Sequence of chain 1.W:
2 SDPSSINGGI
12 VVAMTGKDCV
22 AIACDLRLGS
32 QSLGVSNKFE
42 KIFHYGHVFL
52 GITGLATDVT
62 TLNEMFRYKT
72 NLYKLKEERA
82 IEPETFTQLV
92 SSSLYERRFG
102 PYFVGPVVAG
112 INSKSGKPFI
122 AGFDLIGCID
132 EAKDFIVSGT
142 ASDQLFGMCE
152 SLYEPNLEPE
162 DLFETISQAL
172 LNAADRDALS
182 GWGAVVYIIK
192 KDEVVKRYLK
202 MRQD

Sequence of chain 1.V:
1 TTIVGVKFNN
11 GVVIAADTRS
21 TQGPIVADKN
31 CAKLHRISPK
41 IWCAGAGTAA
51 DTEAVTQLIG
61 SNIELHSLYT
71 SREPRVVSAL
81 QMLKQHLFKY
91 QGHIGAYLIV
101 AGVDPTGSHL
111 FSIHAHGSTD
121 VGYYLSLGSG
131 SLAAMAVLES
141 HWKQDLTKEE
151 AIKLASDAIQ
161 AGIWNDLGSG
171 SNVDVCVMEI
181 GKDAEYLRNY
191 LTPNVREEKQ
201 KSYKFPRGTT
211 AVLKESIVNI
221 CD

A protein and the small-molecule ligand that binds it are described below.
Small molecule (SMILES): Cc1ncc(C(=O)N[C@@H](CC(C)C)C(=O)N[C@@H](CC2CCCCC2)C(=O)N[C@H](CCS(C)(=O)=O)Cc2ccc(CN)cc2)s1

Binding-site contacts:
Ligand atom N22 contacts residue GLU53 of chain 1.V at 3.1 Å (salt-bridge).
Ligand atom N14 contacts residue THR1 of chain 1.V at 3.6 Å.
Ligand atom O44 contacts residue THR21 of chain 1.V at 3.8 Å.
Ligand atom C42 contacts residue THR21 of chain 1.V at 3.5 Å.
Ligand atom C42 contacts residue ALA27 of chain 1.V at 3.5 Å (hydrophobic).
Ligand atom C16 contacts residue THR1 of chain 1.V at 2.6 Å.
Ligand atom C26 contacts residue THR1 of chain 1.V at 2.5 Å.
Ligand atom C23 contacts residue CYS31 of chain 1.V at 3.5 Å (hydrophobic).
Ligand atom N11 contacts residue THR21 of chain 1.V at 2.9 Å (h-bond).
Ligand atom C20 contacts residue ALA49 of chain 1.V at 3.8 Å (hydrophobic).
Ligand atom C42 contacts residue GLN22 of chain 1.V at 3.3 Å.
Ligand atom O31 contacts residue THR21 of chain 1.V at 2.8 Å (h-bond).
Ligand atom C23 contacts residue SER20 of chain 1.V at 3.5 Å.
Ligand atom C10 contacts residue THR21 of chain 1.V at 3.7 Å.
Ligand atom N22 contacts residue ALA32 of chain 1.V at 3.8 Å.
Ligand atom C12 contacts residue GLY47 of chain 1.V at 3.7 Å.
Ligand atom O30 contacts residue SER129 of chain 1.V at 3.1 Å (h-bond).
Ligand atom C40 contacts residue ASP125 of chain 1.W at 3.2 Å.
Ligand atom O30 contacts residue THR1 of chain 1.V at 3.8 Å.
Ligand atom C25 contacts residue LYS33 of chain 1.V at 3.8 Å.
Ligand atom O31 contacts residue SER20 of chain 1.V at 3.3 Å.
Ligand atom C41 contacts residue SER20 of chain 1.V at 3.6 Å.
Ligand atom C42 contacts residue SER20 of chain 1.V at 3.7 Å.
Ligand atom C24 contacts residue LYS33 of chain 1.V at 3.8 Å.
Ligand atom C15 contacts residue THR1 of chain 1.V at 2.3 Å.
Ligand atom C26 contacts residue GLY47 of chain 1.V at 3.5 Å.
Ligand atom C18 contacts residue GLY45 of chain 1.V at 3.6 Å.
Ligand atom C34 contacts residue GLY47 of chain 1.V at 3.5 Å.
Ligand atom C25 contacts residue THR1 of chain 1.V at 1.4 Å.
Ligand atom O39 contacts residue ALA49 of chain 1.V at 3.1 Å (h-bond).
Ligand atom C4 contacts residue LEU126 of chain 1.W at 3.4 Å (hydrophobic).
Ligand atom C18 contacts residue LYS33 of chain 1.V at 3.8 Å.
Ligand atom C43 contacts residue CYS129 of chain 1.W at 3.6 Å (hydrophobic).
Ligand atom C32 contacts residue THR21 of chain 1.V at 3.8 Å.
Ligand atom N8 contacts residue ASP125 of chain 1.W at 3.5 Å (salt-bridge).
Ligand atom C9 contacts residue THR21 of chain 1.V at 3.6 Å.
Ligand atom N14 contacts residue GLY47 of chain 1.V at 3.4 Å (h-bond).
Ligand atom S27 contacts residue THR1 of chain 1.V at 3.5 Å (h-bond).
Ligand atom C28 contacts residue THR1 of chain 1.V at 3.4 Å.
Ligand atom C16 contacts residue GLY45 of chain 1.V at 3.8 Å.